Binding-site contacts:
Ligand atom C01 contacts residue GLY406 of chain 1.L at 3.8 Å.
Ligand atom C14 contacts residue ASP376 of chain 1.L at 3.1 Å.
Ligand atom O17 contacts residue CO31 of chain 1.YB at 3.1 Å (h-bond).
Ligand atom C03 contacts residue GLY406 of chain 1.L at 3.7 Å.
Ligand atom O17 contacts residue ASP296 of chain 1.L at 3.0 Å (salt-bridge).
Ligand atom N16 contacts residue LYS291 of chain 1.L at 3.5 Å (salt-bridge).
Ligand atom O17 contacts residue ZN1 of chain 1.ZB at 2.1 Å.
Ligand atom C10 contacts residue MET309 of chain 1.L at 3.2 Å (hydrophobic).
Ligand atom N26 contacts residue ASN374 of chain 1.L at 3.3 Å (h-bond).
Ligand atom N08 contacts residue PHE315 of chain 1.L at 3.6 Å.
Ligand atom C14 contacts residue ZN1 of chain 1.ZB at 2.9 Å.
Ligand atom O20 contacts residue LEU404 of chain 1.L at 3.6 Å (h-bond).
Ligand atom C22 contacts residue ASN374 of chain 1.L at 3.5 Å.
Ligand atom N16 contacts residue CO31 of chain 1.YB at 2.7 Å (h-bond).
Ligand atom C02 contacts residue LEU404 of chain 1.L at 3.8 Å (hydrophobic).
Ligand atom C12 contacts residue LEU404 of chain 1.L at 3.4 Å (hydrophobic).
Ligand atom O17 contacts residue ZN1 of chain 1.XB at 2.0 Å.
Ligand atom O17 contacts residue ASP376 of chain 1.L at 2.8 Å (salt-bridge).
Ligand atom N16 contacts residue ZN1 of chain 1.XB at 2.9 Å.
Ligand atom O15 contacts residue ZN1 of chain 1.XB at 3.4 Å.
Ligand atom O15 contacts residue ASP376 of chain 1.L at 3.1 Å (salt-bridge).
Ligand atom N16 contacts residue GLU378 of chain 1.L at 3.8 Å.
Ligand atom O15 contacts residue ASP296 of chain 1.L at 2.8 Å (salt-bridge).
Ligand atom O15 contacts residue LYS303 of chain 1.L at 3.0 Å (salt-bridge).
Ligand atom C02 contacts residue GLY406 of chain 1.L at 3.5 Å.
Ligand atom N16 contacts residue ASP376 of chain 1.L at 2.9 Å (salt-bridge).
Ligand atom O20 contacts residue GLY406 of chain 1.L at 3.3 Å (h-bond).
Ligand atom C09 contacts residue LEU409 of chain 1.L at 3.8 Å (hydrophobic).
Ligand atom C14 contacts residue ZN1 of chain 1.XB at 3.4 Å.
Ligand atom C06 contacts residue MET313 of chain 1.L at 3.8 Å (hydrophobic).
Ligand atom N16 contacts residue ZN1 of chain 1.ZB at 2.9 Å.
Ligand atom C06 contacts residue GLY406 of chain 1.L at 3.7 Å.
Ligand atom N13 contacts residue ASP376 of chain 1.L at 3.8 Å.
Ligand atom O20 contacts residue THR405 of chain 1.L at 3.4 Å.
Ligand atom C14 contacts residue ASP296 of chain 1.L at 3.7 Å.
Ligand atom O15 contacts residue ZN1 of chain 1.ZB at 2.4 Å.
Ligand atom O17 contacts residue GLU378 of chain 1.L at 2.4 Å (salt-bridge).
Ligand atom N16 contacts residue LEU404 of chain 1.L at 3.5 Å (h-bond).
Ligand atom O17 contacts residue LYS291 of chain 1.L at 3.1 Å (salt-bridge).
Ligand atom C10 contacts residue LEU409 of chain 1.L at 3.5 Å (hydrophobic).

This small molecule binds to this protein.
Small molecule (SMILES): Nc1ccc(C(=O)N[C@@H](C(=O)NO)c2ccc(-n3cccn3)cc2)cc1

Sequence of chain 1.L:
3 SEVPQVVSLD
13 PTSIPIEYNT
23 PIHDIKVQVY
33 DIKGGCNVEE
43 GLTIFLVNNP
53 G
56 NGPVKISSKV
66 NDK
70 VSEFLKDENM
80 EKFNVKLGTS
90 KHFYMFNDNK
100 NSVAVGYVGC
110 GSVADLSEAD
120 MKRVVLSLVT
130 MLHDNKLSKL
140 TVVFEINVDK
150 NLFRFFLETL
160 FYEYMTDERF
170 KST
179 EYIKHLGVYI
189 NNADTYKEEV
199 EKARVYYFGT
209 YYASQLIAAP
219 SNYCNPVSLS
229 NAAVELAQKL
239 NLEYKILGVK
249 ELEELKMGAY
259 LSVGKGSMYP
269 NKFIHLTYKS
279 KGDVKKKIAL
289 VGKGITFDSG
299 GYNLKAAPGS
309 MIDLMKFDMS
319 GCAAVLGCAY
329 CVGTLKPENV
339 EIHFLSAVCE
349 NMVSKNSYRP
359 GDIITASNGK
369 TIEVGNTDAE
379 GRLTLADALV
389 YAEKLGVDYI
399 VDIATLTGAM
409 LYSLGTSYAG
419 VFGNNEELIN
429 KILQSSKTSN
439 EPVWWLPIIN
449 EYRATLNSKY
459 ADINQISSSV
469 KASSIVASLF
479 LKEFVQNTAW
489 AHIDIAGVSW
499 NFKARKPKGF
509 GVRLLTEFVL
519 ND